Sequence of chain 1.A:
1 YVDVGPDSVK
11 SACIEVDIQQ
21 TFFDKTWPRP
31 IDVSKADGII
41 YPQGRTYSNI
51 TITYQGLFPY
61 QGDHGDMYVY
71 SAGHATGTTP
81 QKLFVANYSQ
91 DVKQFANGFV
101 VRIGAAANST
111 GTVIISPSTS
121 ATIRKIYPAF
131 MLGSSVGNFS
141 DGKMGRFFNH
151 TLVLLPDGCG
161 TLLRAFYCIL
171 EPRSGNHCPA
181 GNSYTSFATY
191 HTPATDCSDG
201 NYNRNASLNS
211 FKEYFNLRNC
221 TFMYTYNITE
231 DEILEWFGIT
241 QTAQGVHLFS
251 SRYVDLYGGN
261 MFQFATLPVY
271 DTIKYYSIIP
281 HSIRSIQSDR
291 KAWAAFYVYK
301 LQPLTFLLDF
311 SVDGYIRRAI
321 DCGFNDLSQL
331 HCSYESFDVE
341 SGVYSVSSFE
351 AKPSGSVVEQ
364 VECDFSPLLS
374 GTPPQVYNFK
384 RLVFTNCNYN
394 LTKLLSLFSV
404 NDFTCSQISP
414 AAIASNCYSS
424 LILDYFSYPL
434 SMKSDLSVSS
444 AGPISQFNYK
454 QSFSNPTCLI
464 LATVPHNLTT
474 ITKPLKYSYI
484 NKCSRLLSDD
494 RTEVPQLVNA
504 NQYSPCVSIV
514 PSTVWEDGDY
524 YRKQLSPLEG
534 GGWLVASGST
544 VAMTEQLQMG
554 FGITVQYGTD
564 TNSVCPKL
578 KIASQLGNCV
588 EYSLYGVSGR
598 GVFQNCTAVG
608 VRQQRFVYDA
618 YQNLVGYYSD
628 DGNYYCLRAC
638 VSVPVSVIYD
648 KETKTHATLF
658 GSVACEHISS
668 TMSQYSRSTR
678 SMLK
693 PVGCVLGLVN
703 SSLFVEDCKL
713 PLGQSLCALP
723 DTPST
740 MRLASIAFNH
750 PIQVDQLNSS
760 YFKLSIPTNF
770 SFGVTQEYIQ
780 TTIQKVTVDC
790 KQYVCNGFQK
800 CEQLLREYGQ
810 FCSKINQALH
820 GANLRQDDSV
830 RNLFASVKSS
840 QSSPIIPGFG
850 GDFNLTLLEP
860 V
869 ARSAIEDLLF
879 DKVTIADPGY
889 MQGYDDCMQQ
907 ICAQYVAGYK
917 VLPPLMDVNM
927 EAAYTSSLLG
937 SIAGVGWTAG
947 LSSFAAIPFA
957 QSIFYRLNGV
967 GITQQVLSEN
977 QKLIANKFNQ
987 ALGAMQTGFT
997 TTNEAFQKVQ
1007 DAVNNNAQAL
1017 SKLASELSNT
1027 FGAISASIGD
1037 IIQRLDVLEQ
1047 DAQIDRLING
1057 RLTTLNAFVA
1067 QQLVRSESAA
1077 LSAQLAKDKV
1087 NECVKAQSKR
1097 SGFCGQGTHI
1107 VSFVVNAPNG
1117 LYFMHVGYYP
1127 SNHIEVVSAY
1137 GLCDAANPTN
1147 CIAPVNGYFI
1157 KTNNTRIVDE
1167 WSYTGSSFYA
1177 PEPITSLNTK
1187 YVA

The protein below binds the small molecule below.
Small molecule (SMILES): CC(=O)N[C@@H]1[C@@H](O)[C@H](O)[C@@H](CO)O[C@H]1O

Binding-site contacts:
Ligand atom C6 contacts residue ARG218 of chain 1.A at 4.2 Å.
Ligand atom C6 contacts residue ASN219 of chain 1.A at 4.4 Å.
Ligand atom O4 contacts residue ILE169 of chain 1.A at 3.8 Å.
Ligand atom O5 contacts residue ASN219 of chain 1.A at 3.6 Å.
Ligand atom C3 contacts residue ASN219 of chain 1.A at 3.8 Å.
Ligand atom C5 contacts residue ILE169 of chain 1.A at 4.2 Å (hydrophobic).
Ligand atom C1 contacts residue ASN219 of chain 1.A at 3.3 Å.
Ligand atom O4 contacts residue ASN219 of chain 1.A at 4.4 Å.
Ligand atom C6 contacts residue ILE169 of chain 1.A at 4.0 Å (hydrophobic).
Ligand atom C4 contacts residue ASN219 of chain 1.A at 4.1 Å.
Ligand atom C5 contacts residue ASN219 of chain 1.A at 3.3 Å.
Ligand atom N2 contacts residue ASN219 of chain 1.A at 4.3 Å.
Ligand atom O6 contacts residue GLU171 of chain 1.A at 4.1 Å.
Ligand atom O6 contacts residue ARG218 of chain 1.A at 4.2 Å.
Ligand atom C2 contacts residue ASN219 of chain 1.A at 4.0 Å.